A protein and the small-molecule ligand that binds it are described below.
Small molecule (SMILES): N#CCc1ccc(Nc2nc(Nc3cc(C4CC4)[nH]n3)c3ccccc3n2)cc1

Binding-site contacts:
Ligand atom C4 contacts residue TYR93 of chain 1.B at 3.7 Å (hydrophobic).
Ligand atom C27 contacts residue THR91 of chain 1.B at 3.5 Å.
Ligand atom N26 contacts residue TYR93 of chain 1.B at 3.6 Å.
Ligand atom N25 contacts residue TYR93 of chain 1.B at 3.8 Å.
Ligand atom C4 contacts residue GLY97 of chain 1.B at 3.5 Å.
Ligand atom C1 contacts residue SER95 of chain 1.B at 3.4 Å.
Ligand atom C1 contacts residue GLY97 of chain 1.B at 3.7 Å.
Ligand atom C4 contacts residue MET94 of chain 1.B at 3.0 Å (hydrophobic).
Ligand atom C10 contacts residue LEU26 of chain 1.B at 3.7 Å (hydrophobic).
Ligand atom C3 contacts residue LEU26 of chain 1.B at 4.0 Å (hydrophobic).
Ligand atom C19 contacts residue ASP157 of chain 1.B at 2.9 Å.
Ligand atom C10 contacts residue GLY97 of chain 1.B at 4.0 Å.
Ligand atom C3 contacts residue GLY97 of chain 1.B at 3.9 Å.
Ligand atom C5 contacts residue MET94 of chain 1.B at 3.8 Å (hydrophobic).
Ligand atom N26 contacts residue GLU92 of chain 1.B at 3.9 Å.
Ligand atom N21 contacts residue LEU26 of chain 1.B at 4.0 Å.
Ligand atom C6 contacts residue LEU26 of chain 1.B at 3.9 Å (hydrophobic).
Ligand atom C1 contacts residue TYR93 of chain 1.B at 3.5 Å (hydrophobic).
Ligand atom C27 contacts residue ALA46 of chain 1.B at 3.7 Å (hydrophobic).
Ligand atom C24 contacts residue ALA46 of chain 1.B at 3.5 Å (hydrophobic).
Ligand atom C10 contacts residue MET94 of chain 1.B at 3.8 Å (hydrophobic).
Ligand atom C5 contacts residue GLY97 of chain 1.B at 3.5 Å.
Ligand atom N21 contacts residue MET94 of chain 1.B at 3.0 Å (h-bond).
Ligand atom C24 contacts residue LEU146 of chain 1.B at 3.4 Å (hydrophobic).
Ligand atom C5 contacts residue LEU26 of chain 1.B at 3.9 Å (hydrophobic).
Ligand atom N25 contacts residue ALA46 of chain 1.B at 3.2 Å.
Ligand atom N20 contacts residue ASP157 of chain 1.B at 3.1 Å (salt-bridge).
Ligand atom C1 contacts residue MET94 of chain 1.B at 3.9 Å (hydrophobic).
Ligand atom N26 contacts residue MET94 of chain 1.B at 2.7 Å (h-bond).
Ligand atom N9 contacts residue LEU26 of chain 1.B at 3.9 Å.
Ligand atom C28 contacts residue LEU146 of chain 1.B at 3.3 Å (hydrophobic).
Ligand atom C18 contacts residue ASP157 of chain 1.B at 3.3 Å.
Ligand atom C27 contacts residue LEU146 of chain 1.B at 3.7 Å (hydrophobic).
Ligand atom C6 contacts residue GLY97 of chain 1.B at 3.6 Å.
Ligand atom C22 contacts residue MET94 of chain 1.B at 3.6 Å (hydrophobic).
Ligand atom N25 contacts residue MET94 of chain 1.B at 3.3 Å (h-bond).
Ligand atom C23 contacts residue LEU146 of chain 1.B at 3.6 Å (hydrophobic).
Ligand atom N25 contacts residue GLU92 of chain 1.B at 3.1 Å (salt-bridge).
Ligand atom N25 contacts residue LEU146 of chain 1.B at 3.8 Å.
Ligand atom N26 contacts residue ALA46 of chain 1.B at 3.8 Å.

Sequence of chain 1.B:
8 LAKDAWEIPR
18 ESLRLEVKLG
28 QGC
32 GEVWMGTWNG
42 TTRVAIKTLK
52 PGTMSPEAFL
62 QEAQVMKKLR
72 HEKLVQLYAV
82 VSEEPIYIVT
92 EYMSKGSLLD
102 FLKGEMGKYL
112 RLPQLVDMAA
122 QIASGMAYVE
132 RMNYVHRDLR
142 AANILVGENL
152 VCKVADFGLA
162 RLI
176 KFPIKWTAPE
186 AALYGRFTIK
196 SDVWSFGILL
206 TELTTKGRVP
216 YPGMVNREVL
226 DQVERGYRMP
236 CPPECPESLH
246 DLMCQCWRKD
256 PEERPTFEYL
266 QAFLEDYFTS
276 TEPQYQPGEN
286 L